The protein below binds the small molecule below.
Small molecule (SMILES): CC(C)CC(=O)C(=O)O

Sequence of chain 1.A:
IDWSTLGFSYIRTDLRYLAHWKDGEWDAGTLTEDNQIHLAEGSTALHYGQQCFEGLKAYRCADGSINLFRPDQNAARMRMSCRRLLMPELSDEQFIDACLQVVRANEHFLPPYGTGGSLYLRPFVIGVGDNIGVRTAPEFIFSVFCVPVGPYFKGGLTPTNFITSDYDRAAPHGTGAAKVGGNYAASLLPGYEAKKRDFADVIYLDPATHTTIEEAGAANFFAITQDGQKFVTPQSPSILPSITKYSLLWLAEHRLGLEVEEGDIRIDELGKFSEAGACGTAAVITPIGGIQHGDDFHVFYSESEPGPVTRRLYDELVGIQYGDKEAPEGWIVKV

Binding-site contacts:
Ligand atom O3 contacts residue VAL157 of chain 1.B at 3.8 Å.
Ligand atom C4 contacts residue ALA241 of chain 1.A at 4.2 Å (hydrophobic).
Ligand atom C3 contacts residue PLP1 of chain 1.E at 4.2 Å.
Ligand atom O1 contacts residue VAL157 of chain 1.B at 4.5 Å.
Ligand atom C5 contacts residue THR304 of chain 1.A at 3.8 Å.
Ligand atom C5 contacts residue ALA305 of chain 1.A at 3.0 Å (hydrophobic).
Ligand atom C6 contacts residue ALA305 of chain 1.A at 3.0 Å (hydrophobic).
Ligand atom C5 contacts residue PLP1 of chain 1.E at 3.6 Å.
Ligand atom O1 contacts residue ARG145 of chain 1.A at 4.2 Å.
Ligand atom C4 contacts residue TYR143 of chain 1.A at 3.8 Å (hydrophobic).
Ligand atom C6 contacts residue THR304 of chain 1.A at 3.2 Å.
Ligand atom O2 contacts residue LYS202 of chain 1.A at 3.0 Å.
Ligand atom O1 contacts residue PHE76 of chain 1.A at 3.6 Å.
Ligand atom C3 contacts residue TYR143 of chain 1.A at 3.4 Å (hydrophobic).
Ligand atom O3 contacts residue TYR175 of chain 1.A at 4.0 Å.
Ligand atom C4 contacts residue PLP1 of chain 1.E at 3.2 Å.
Ligand atom O3 contacts residue TYR71 of chain 1.B at 4.5 Å.
Ligand atom C1 contacts residue PHE76 of chain 1.A at 4.4 Å (hydrophobic).
Ligand atom O3 contacts residue ARG145 of chain 1.A at 4.5 Å.
Ligand atom C1 contacts residue ARG145 of chain 1.A at 4.2 Å.
Ligand atom O1 contacts residue TYR207 of chain 1.A at 4.0 Å.
Ligand atom C2 contacts residue PLP1 of chain 1.E at 4.0 Å.
Ligand atom O1 contacts residue PLP1 of chain 1.E at 3.0 Å (h-bond).
Ligand atom O2 contacts residue PHE76 of chain 1.A at 4.5 Å.
Ligand atom C3 contacts residue ALA305 of chain 1.A at 3.5 Å (hydrophobic).
Ligand atom C1 contacts residue PLP1 of chain 1.E at 3.2 Å.
Ligand atom O2 contacts residue TYR143 of chain 1.A at 3.5 Å (h-bond).
Ligand atom C5 contacts residue ALA241 of chain 1.A at 3.5 Å (hydrophobic).
Ligand atom C1 contacts residue TYR143 of chain 1.A at 3.9 Å (hydrophobic).
Ligand atom C2 contacts residue TYR143 of chain 1.A at 3.9 Å (hydrophobic).
Ligand atom C4 contacts residue THR304 of chain 1.A at 4.3 Å.
Ligand atom C1 contacts residue LYS202 of chain 1.A at 3.6 Å.
Ligand atom C4 contacts residue ALA305 of chain 1.A at 3.5 Å (hydrophobic).
Ligand atom C6 contacts residue TYR143 of chain 1.A at 3.1 Å (hydrophobic).
Ligand atom C5 contacts residue GLY303 of chain 1.A at 4.3 Å.
Ligand atom C6 contacts residue PLP1 of chain 1.E at 3.7 Å.
Ligand atom O1 contacts residue LYS202 of chain 1.A at 3.5 Å.
Ligand atom C2 contacts residue ARG145 of chain 1.A at 4.4 Å.
Ligand atom O2 contacts residue PLP1 of chain 1.E at 2.9 Å.
Ligand atom C5 contacts residue ALA306 of chain 1.A at 3.2 Å (hydrophobic).

Sequence of chain 1.B:
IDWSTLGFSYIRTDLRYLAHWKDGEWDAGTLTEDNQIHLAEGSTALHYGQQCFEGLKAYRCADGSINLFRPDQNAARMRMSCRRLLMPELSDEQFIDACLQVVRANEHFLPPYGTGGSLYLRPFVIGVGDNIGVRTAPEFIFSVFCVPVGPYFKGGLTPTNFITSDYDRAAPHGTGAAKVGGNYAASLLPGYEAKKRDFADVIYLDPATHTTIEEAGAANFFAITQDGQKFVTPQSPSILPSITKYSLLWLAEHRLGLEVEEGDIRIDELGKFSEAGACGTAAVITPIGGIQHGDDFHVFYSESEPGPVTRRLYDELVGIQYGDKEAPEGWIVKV